Sequence of chain 4.B:
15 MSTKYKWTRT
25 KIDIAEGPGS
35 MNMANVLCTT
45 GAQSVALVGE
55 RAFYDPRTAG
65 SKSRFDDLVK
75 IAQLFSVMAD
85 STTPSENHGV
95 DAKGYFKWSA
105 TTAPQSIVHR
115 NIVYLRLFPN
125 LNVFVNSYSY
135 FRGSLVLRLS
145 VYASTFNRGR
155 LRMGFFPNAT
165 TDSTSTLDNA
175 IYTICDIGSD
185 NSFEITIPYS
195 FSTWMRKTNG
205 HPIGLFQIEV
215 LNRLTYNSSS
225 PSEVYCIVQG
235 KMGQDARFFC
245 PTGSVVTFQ

Sequence of chain 2.A:
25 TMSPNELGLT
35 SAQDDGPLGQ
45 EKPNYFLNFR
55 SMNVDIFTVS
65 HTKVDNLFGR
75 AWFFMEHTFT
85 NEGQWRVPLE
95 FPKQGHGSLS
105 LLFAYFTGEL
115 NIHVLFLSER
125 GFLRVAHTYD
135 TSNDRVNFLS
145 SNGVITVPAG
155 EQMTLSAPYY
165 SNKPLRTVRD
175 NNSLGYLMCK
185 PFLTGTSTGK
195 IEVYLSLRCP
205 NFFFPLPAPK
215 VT

The small molecule below binds the protein below.
Small molecule (SMILES): Nc1ncnc2c1ncn2[C@@H]1O[C@H](CO)[C@@H](O[P](=O)(O)OC[C@H]2O[C@@H](n3ccc(=O)[nH]c3=O)[C@H](O)[C@@H]2O[P](=O)(O)OC[C@H]2O[C@@H](n3ccc(=O)[nH]c3=O)[C@H](O)[C@@H]2O[P](=O)(O)OC[C@H]2O[C@@H](n3ccc(=O)[nH]c3=O)[C@H](O)[C@@H]2O[P](=O)(O)OC[C@H]2O[C@@H](n3ccc(=O)[nH]c3=O)[C@H](O)[C@@H]2O[P](=O)(O)OC[C@H]2O[C@@H](n3ccc(=O)[nH]c3=O)[C@H](O)[C@@H]2O)[C@H]1O

Sequence of chain 2.B:
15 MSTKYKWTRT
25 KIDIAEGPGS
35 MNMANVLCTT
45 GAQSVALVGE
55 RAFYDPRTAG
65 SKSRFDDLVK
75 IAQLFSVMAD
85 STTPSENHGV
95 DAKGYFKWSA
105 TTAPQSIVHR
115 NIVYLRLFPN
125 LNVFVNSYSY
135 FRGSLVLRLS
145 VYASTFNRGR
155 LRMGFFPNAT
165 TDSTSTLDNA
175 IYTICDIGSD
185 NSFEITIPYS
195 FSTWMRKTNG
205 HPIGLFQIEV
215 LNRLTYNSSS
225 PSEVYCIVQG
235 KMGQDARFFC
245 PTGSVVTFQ

Sequence of chain 5.B:
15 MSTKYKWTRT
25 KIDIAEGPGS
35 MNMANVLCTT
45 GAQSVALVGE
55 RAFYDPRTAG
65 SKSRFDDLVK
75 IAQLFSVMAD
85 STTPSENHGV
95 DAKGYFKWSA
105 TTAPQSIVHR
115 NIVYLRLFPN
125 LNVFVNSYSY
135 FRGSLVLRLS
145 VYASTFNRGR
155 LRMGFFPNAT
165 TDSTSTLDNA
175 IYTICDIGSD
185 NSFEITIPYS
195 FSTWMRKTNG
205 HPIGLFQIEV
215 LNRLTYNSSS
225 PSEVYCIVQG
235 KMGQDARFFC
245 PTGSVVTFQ

Binding-site contacts:
Ligand atom O2' contacts residue ARG55 of chain 2.B at 3.1 Å (salt-bridge).
Ligand atom O2' contacts residue CYS203 of chain 2.A at 3.3 Å (h-bond).
Ligand atom C2 contacts residue TYR58 of chain 2.B at 3.8 Å (hydrophobic).
Ligand atom OP2 contacts residue THR17 of chain 5.B at 3.5 Å.
Ligand atom OP2 contacts residue ARG202 of chain 2.A at 3.6 Å.
Ligand atom O2' contacts residue TYR19 of chain 4.B at 3.7 Å.
Ligand atom N1 contacts residue ARG68 of chain 2.B at 3.9 Å.
Ligand atom O2' contacts residue THR44 of chain 2.B at 3.9 Å.
Ligand atom O2' contacts residue ARG55 of chain 2.B at 3.8 Å.
Ligand atom N1 contacts residue TYR58 of chain 2.B at 3.5 Å.
Ligand atom N3 contacts residue ARG55 of chain 2.B at 3.2 Å (salt-bridge).
Ligand atom N3 contacts residue TRP21 of chain 5.B at 3.2 Å.
Ligand atom C4 contacts residue TRP21 of chain 5.B at 3.7 Å (hydrophobic).
Ligand atom C2' contacts residue ARG55 of chain 2.B at 3.4 Å.
Ligand atom O4 contacts residue TRP21 of chain 5.B at 3.4 Å.
Ligand atom N6 contacts residue TYR58 of chain 2.B at 3.5 Å (h-bond).
Ligand atom O4' contacts residue ARG202 of chain 2.A at 3.9 Å.
Ligand atom OP1 contacts residue THR17 of chain 5.B at 3.7 Å.
Ligand atom C2 contacts residue TRP21 of chain 5.B at 3.2 Å (hydrophobic).
Ligand atom N1 contacts residue ALA56 of chain 2.B at 3.2 Å (h-bond).
Ligand atom OP1 contacts residue TYR19 of chain 4.B at 3.6 Å (h-bond).
Ligand atom C4' contacts residue TYR19 of chain 4.B at 3.8 Å (hydrophobic).
Ligand atom C6 contacts residue TYR58 of chain 2.B at 3.8 Å (hydrophobic).
Ligand atom P contacts residue TYR19 of chain 4.B at 4.0 Å.
Ligand atom O3' contacts residue TYR19 of chain 4.B at 3.0 Å (h-bond).
Ligand atom O2' contacts residue LEU41 of chain 2.B at 3.8 Å.
Ligand atom OP1 contacts residue MET15 of chain 5.B at 3.1 Å.
Ligand atom O2' contacts residue THR17 of chain 5.B at 2.8 Å.
Ligand atom C5' contacts residue ARG202 of chain 2.A at 3.9 Å.
Ligand atom P contacts residue THR17 of chain 5.B at 3.9 Å.
Ligand atom C1' contacts residue ARG68 of chain 2.B at 3.8 Å.
Ligand atom C1' contacts residue TRP21 of chain 5.B at 3.9 Å (hydrophobic).
Ligand atom O4' contacts residue ARG68 of chain 2.B at 3.0 Å (salt-bridge).
Ligand atom OP2 contacts residue ARG55 of chain 2.B at 2.9 Å (salt-bridge).
Ligand atom O2 contacts residue TRP21 of chain 5.B at 2.9 Å.
Ligand atom C2 contacts residue ARG55 of chain 2.B at 3.1 Å.
Ligand atom N1 contacts residue TRP21 of chain 5.B at 3.8 Å.
Ligand atom O2 contacts residue TYR58 of chain 2.B at 3.6 Å.
Ligand atom C2 contacts residue ALA56 of chain 2.B at 3.8 Å (hydrophobic).
Ligand atom C2' contacts residue THR17 of chain 5.B at 3.7 Å.